Binding-site contacts:
Ligand atom CE2 contacts residue GLY202 of chain 1.C at 3.5 Å.
Ligand atom CZ2 contacts residue GLN177 of chain 1.C at 3.4 Å.
Ligand atom NE1 contacts residue GLY202 of chain 1.C at 2.8 Å (h-bond).
Ligand atom CB contacts residue ARG148 of chain 1.C at 3.4 Å.
Ligand atom O contacts residue ARG148 of chain 1.C at 3.4 Å (salt-bridge).
Ligand atom CG contacts residue PRO119 of chain 1.G at 3.6 Å (hydrophobic).
Ligand atom CB contacts residue GLN177 of chain 1.C at 3.3 Å.
Ligand atom CD1 contacts residue PRO119 of chain 1.G at 3.6 Å (hydrophobic).
Ligand atom OD1 contacts residue ARG148 of chain 1.C at 3.0 Å (salt-bridge).
Ligand atom NH2 contacts residue GLU133 of chain 1.A at 2.7 Å (salt-bridge).
Ligand atom CA contacts residue ASP118 of chain 1.G at 3.5 Å.
Ligand atom CZ2 contacts residue GLY202 of chain 1.C at 3.6 Å.
Ligand atom CB contacts residue ASP118 of chain 1.G at 3.5 Å.
Ligand atom CE2 contacts residue GLN177 of chain 1.C at 3.5 Å.
Ligand atom CD1 contacts residue GLN177 of chain 1.C at 3.2 Å.
Ligand atom O contacts residue VAL129 of chain 1.A at 3.6 Å.
Ligand atom N contacts residue ASP118 of chain 1.G at 2.4 Å (salt-bridge).
Ligand atom CG1 contacts residue ASP118 of chain 1.G at 3.4 Å.
Ligand atom C contacts residue ARG148 of chain 1.C at 3.4 Å.
Ligand atom CA contacts residue ASP118 of chain 1.G at 3.0 Å.
Ligand atom NE contacts residue TYR132 of chain 1.A at 3.5 Å.
Ligand atom O contacts residue TYR132 of chain 1.A at 3.2 Å (h-bond).
Ligand atom CE3 contacts residue GLN177 of chain 1.C at 3.4 Å.
Ligand atom CZ3 contacts residue ILE146 of chain 1.C at 3.3 Å (hydrophobic).
Ligand atom N contacts residue GLN177 of chain 1.C at 2.8 Å (h-bond).
Ligand atom OD2 contacts residue ARG148 of chain 1.C at 2.9 Å (salt-bridge).
Ligand atom NH1 contacts residue TYR132 of chain 1.A at 3.1 Å.
Ligand atom CB contacts residue ASP118 of chain 1.G at 3.5 Å.
Ligand atom NE contacts residue VAL129 of chain 1.A at 3.5 Å.
Ligand atom O contacts residue GLN177 of chain 1.C at 3.0 Å (h-bond).
Ligand atom CD2 contacts residue GLN177 of chain 1.C at 3.6 Å.
Ligand atom CB contacts residue GLN177 of chain 1.C at 3.6 Å.
Ligand atom NH2 contacts residue VAL129 of chain 1.A at 3.6 Å.
Ligand atom CZ contacts residue TYR132 of chain 1.A at 3.5 Å (hydrophobic).
Ligand atom CH2 contacts residue GLN177 of chain 1.C at 3.4 Å.
Ligand atom C contacts residue ASP118 of chain 1.G at 3.1 Å.
Ligand atom CG contacts residue GLN177 of chain 1.C at 3.3 Å.
Ligand atom CZ3 contacts residue GLN177 of chain 1.C at 3.4 Å.
Ligand atom CG2 contacts residue ASP118 of chain 1.G at 3.5 Å.
Ligand atom CB contacts residue ARG185 of chain 1.G at 3.5 Å.

Sequence of chain 1.C:
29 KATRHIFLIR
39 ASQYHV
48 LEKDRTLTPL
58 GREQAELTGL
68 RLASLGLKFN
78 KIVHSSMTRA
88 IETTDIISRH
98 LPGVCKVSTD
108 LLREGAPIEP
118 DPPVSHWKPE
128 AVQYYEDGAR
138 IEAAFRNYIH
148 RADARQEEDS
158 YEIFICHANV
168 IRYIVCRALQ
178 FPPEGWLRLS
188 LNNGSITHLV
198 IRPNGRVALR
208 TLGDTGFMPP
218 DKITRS

Sequence of chain 1.A:
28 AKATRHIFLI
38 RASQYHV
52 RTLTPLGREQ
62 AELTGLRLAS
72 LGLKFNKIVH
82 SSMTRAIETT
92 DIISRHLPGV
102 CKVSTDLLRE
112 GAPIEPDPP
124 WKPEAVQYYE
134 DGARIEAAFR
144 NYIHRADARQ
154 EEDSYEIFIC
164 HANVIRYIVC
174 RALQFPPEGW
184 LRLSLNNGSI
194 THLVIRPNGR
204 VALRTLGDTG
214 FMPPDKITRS

A small-molecule ligand and the protein it binds are described below.
Small molecule (SMILES): CC(C)[C@H](NC(=O)CN)C(=O)N[C@@H](CC1=c2ccccc2=NC1)C(=O)N[C@@H](CC(=O)O)C(=O)N1CCC[C@H]1C(=O)N[C@@H](CC(N)=O)C(=O)N[C@@H](CC1=c2ccccc2=NC1)C(=O)N[C@@H](CC(=O)O)C(=O)N[C@@H](CCCN=C(N)N)C(=O)N[C@H](C=O)CCCN=C(N)N

Sequence of chain 1.G:
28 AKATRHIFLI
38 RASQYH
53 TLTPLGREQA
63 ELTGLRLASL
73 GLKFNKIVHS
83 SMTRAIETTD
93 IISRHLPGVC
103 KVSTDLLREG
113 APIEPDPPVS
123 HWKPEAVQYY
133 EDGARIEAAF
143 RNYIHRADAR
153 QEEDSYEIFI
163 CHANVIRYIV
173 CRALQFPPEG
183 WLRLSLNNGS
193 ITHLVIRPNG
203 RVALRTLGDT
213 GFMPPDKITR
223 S